Sequence of chain 1.A:
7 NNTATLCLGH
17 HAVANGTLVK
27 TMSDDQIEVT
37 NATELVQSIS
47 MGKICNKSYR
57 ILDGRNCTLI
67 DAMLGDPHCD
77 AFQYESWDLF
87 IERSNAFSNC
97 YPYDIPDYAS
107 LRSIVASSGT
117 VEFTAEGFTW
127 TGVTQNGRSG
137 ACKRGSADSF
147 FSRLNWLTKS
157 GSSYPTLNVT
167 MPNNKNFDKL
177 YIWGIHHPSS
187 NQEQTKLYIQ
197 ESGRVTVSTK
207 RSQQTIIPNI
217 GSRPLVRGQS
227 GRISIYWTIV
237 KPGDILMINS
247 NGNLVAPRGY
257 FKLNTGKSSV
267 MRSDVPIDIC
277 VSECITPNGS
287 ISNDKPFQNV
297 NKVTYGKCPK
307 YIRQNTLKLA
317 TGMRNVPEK

Binding-site contacts:
Ligand atom C5 contacts residue ASN284 of chain 1.A at 3.6 Å.
Ligand atom C1 contacts residue ASN284 of chain 1.A at 1.5 Å.
Ligand atom O5 contacts residue ASN284 of chain 1.A at 2.3 Å (h-bond).
Ligand atom C2 contacts residue VAL296 of chain 1.A at 4.1 Å (hydrophobic).
Ligand atom C6 contacts residue ASN297 of chain 1.A at 4.4 Å.
Ligand atom C1 contacts residue ASN297 of chain 1.A at 3.5 Å.
Ligand atom N2 contacts residue ASN284 of chain 1.A at 3.1 Å (h-bond).
Ligand atom C8 contacts residue ASN295 of chain 1.A at 4.4 Å.
Ligand atom C7 contacts residue ASN284 of chain 1.A at 3.9 Å.
Ligand atom C5 contacts residue ASN297 of chain 1.A at 3.9 Å.
Ligand atom O6 contacts residue ASN297 of chain 1.A at 3.6 Å.
Ligand atom C1 contacts residue VAL296 of chain 1.A at 3.6 Å (hydrophobic).
Ligand atom O5 contacts residue ASN297 of chain 1.A at 3.5 Å (h-bond).
Ligand atom C4 contacts residue ASN284 of chain 1.A at 4.3 Å.
Ligand atom O7 contacts residue ASN284 of chain 1.A at 4.1 Å.
Ligand atom N2 contacts residue VAL296 of chain 1.A at 3.4 Å (h-bond).
Ligand atom C2 contacts residue ASN284 of chain 1.A at 2.6 Å.
Ligand atom O6 contacts residue GLU69 of chain 1.B at 3.4 Å (salt-bridge).
Ligand atom O6 contacts residue PRO283 of chain 1.A at 3.9 Å.
Ligand atom C8 contacts residue VAL296 of chain 1.A at 4.1 Å (hydrophobic).
Ligand atom C3 contacts residue ASN284 of chain 1.A at 3.9 Å.
Ligand atom C6 contacts residue GLU69 of chain 1.B at 4.4 Å.
Ligand atom C7 contacts residue VAL296 of chain 1.A at 4.1 Å (hydrophobic).

A small-molecule ligand and the protein it binds are described below.
Small molecule (SMILES): CC(=O)N[C@H]1[C@H](O[C@H]2[C@H](O)[C@@H](NC(C)=O)CO[C@@H]2CO)O[C@H](CO)[C@@H](O[C@@H]2O[C@H](CO)[C@@H](O)[C@H](O[C@H]3O[C@H](CO)[C@@H](O)[C@H](O)[C@@H]3O[C@@H]3O[C@H](CO)[C@@H](O)[C@H](O)[C@@H]3O)[C@@H]2O)[C@@H]1O

Sequence of chain 1.B:
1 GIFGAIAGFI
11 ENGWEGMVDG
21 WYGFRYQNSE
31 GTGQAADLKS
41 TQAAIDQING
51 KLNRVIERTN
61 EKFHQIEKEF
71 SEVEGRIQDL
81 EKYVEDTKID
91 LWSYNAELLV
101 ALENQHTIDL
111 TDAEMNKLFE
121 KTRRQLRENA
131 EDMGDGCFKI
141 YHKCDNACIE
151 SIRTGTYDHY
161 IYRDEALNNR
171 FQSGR